Binding-site contacts:
Ligand atom O5 contacts residue ASN2013 of chain 1.B at 2.4 Å (h-bond).
Ligand atom C7 contacts residue GLN2016 of chain 1.B at 4.2 Å.
Ligand atom O6 contacts residue PRO215 of chain 1.A at 2.7 Å (h-bond).
Ligand atom C6 contacts residue GLY2020 of chain 1.B at 3.3 Å.
Ligand atom N2 contacts residue GLU2054 of chain 1.B at 2.9 Å (salt-bridge).
Ligand atom O5 contacts residue PRO215 of chain 1.A at 3.8 Å.
Ligand atom C5 contacts residue GLY2020 of chain 1.B at 4.2 Å.
Ligand atom C2 contacts residue GLN2016 of chain 1.B at 4.0 Å.
Ligand atom C3 contacts residue PRO215 of chain 1.A at 4.0 Å (hydrophobic).
Ligand atom C1 contacts residue ASN2013 of chain 1.B at 1.5 Å.
Ligand atom N2 contacts residue ASN2013 of chain 1.B at 3.1 Å (h-bond).
Ligand atom N2 contacts residue GLN2016 of chain 1.B at 4.0 Å.
Ligand atom O5 contacts residue GLY2020 of chain 1.B at 3.3 Å.
Ligand atom N2 contacts residue PHE214 of chain 1.A at 3.2 Å.
Ligand atom C1 contacts residue GLN2016 of chain 1.B at 4.1 Å.
Ligand atom C5 contacts residue ASN2013 of chain 1.B at 3.7 Å.
Ligand atom O5 contacts residue GLU2021 of chain 1.B at 4.0 Å.
Ligand atom O3 contacts residue PRO215 of chain 1.A at 3.3 Å.
Ligand atom C1 contacts residue GLU2054 of chain 1.B at 3.8 Å.
Ligand atom C2 contacts residue PHE214 of chain 1.A at 3.8 Å (hydrophobic).
Ligand atom C2 contacts residue GLU2054 of chain 1.B at 3.9 Å.
Ligand atom O7 contacts residue PRO215 of chain 1.A at 4.1 Å.
Ligand atom C7 contacts residue GLU2054 of chain 1.B at 3.4 Å.
Ligand atom C6 contacts residue VAL2022 of chain 1.B at 4.2 Å (hydrophobic).
Ligand atom O7 contacts residue GLN2016 of chain 1.B at 4.0 Å.
Ligand atom C2 contacts residue ASN2013 of chain 1.B at 2.6 Å.
Ligand atom C7 contacts residue PHE214 of chain 1.A at 4.2 Å (hydrophobic).
Ligand atom O6 contacts residue ASP216 of chain 1.A at 3.5 Å (salt-bridge).
Ligand atom C6 contacts residue PRO215 of chain 1.A at 3.9 Å (hydrophobic).
Ligand atom C3 contacts residue PHE214 of chain 1.A at 4.1 Å (hydrophobic).
Ligand atom C1 contacts residue GLY2020 of chain 1.B at 4.1 Å.
Ligand atom O7 contacts residue GLU2054 of chain 1.B at 4.2 Å.
Ligand atom C8 contacts residue PHE214 of chain 1.A at 3.7 Å (hydrophobic).
Ligand atom C8 contacts residue PRO215 of chain 1.A at 4.1 Å (hydrophobic).
Ligand atom C1 contacts residue PHE214 of chain 1.A at 3.5 Å (hydrophobic).
Ligand atom C1 contacts residue PRO215 of chain 1.A at 4.2 Å (hydrophobic).
Ligand atom C8 contacts residue TYR211 of chain 1.A at 3.5 Å (hydrophobic).
Ligand atom C8 contacts residue GLU2054 of chain 1.B at 3.2 Å.
Ligand atom C3 contacts residue ASN2013 of chain 1.B at 3.9 Å.
Ligand atom O4 contacts residue PRO215 of chain 1.A at 3.9 Å.

Sequence of chain 1.A:
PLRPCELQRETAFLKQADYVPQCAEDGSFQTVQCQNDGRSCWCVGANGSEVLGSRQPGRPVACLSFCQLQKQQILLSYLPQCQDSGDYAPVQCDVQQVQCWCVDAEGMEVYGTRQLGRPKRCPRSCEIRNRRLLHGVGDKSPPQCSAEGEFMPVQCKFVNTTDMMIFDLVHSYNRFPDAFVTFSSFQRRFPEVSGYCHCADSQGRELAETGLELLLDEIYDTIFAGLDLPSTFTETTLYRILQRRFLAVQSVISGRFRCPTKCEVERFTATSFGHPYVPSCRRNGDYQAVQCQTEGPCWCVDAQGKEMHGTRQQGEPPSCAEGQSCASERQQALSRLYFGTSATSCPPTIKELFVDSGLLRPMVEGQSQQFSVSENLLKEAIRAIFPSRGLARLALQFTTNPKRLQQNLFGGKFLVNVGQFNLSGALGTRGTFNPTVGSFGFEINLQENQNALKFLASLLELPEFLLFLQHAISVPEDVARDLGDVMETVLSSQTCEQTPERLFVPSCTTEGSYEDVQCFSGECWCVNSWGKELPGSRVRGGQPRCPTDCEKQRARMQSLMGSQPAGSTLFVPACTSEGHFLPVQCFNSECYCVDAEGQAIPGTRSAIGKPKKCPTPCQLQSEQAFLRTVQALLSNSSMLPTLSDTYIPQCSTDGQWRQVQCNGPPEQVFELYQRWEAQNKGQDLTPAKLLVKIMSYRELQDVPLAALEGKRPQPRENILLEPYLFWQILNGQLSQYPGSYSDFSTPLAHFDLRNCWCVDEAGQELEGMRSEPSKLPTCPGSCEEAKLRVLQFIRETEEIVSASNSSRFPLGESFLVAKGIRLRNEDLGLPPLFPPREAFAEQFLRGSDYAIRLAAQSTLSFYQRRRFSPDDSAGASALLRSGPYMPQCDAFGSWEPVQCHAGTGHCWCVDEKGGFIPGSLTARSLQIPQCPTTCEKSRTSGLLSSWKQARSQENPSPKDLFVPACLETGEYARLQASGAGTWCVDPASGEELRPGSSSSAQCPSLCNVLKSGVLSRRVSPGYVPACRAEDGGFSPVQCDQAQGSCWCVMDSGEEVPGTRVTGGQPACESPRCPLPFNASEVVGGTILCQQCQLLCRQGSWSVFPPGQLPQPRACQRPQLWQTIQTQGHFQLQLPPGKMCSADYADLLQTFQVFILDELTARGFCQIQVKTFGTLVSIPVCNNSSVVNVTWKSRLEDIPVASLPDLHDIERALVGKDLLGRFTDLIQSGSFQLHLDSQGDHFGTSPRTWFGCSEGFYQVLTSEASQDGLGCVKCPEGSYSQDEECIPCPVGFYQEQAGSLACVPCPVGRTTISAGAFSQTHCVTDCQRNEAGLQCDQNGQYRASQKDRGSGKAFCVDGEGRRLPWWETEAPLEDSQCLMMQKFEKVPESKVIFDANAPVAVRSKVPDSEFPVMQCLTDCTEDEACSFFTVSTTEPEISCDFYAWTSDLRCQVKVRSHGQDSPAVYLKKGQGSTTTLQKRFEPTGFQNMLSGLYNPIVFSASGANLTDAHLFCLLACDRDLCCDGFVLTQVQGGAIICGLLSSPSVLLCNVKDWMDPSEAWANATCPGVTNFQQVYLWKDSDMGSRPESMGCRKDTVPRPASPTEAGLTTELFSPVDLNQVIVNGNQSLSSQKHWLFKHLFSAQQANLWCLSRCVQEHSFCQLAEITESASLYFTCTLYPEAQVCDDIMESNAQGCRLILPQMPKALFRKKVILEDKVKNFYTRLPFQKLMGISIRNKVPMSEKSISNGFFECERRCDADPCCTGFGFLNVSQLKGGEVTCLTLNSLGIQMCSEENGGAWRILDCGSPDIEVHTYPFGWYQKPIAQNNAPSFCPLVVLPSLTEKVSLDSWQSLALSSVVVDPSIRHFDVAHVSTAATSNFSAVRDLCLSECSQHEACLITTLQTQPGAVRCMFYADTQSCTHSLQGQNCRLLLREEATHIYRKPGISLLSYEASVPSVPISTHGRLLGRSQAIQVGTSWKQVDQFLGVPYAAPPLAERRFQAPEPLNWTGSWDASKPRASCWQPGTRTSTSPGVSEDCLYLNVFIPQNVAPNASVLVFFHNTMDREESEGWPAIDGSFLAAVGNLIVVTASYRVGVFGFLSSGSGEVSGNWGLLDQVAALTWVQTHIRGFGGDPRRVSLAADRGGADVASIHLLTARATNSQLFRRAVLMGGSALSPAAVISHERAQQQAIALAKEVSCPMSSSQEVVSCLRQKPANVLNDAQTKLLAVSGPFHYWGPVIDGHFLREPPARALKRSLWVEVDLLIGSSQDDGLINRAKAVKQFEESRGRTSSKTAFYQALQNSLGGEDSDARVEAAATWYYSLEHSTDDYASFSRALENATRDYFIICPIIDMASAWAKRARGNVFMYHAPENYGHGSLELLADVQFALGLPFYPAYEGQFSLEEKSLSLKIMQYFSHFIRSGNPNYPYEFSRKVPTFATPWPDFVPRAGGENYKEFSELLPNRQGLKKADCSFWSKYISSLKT

Sequence of chain 1.B:
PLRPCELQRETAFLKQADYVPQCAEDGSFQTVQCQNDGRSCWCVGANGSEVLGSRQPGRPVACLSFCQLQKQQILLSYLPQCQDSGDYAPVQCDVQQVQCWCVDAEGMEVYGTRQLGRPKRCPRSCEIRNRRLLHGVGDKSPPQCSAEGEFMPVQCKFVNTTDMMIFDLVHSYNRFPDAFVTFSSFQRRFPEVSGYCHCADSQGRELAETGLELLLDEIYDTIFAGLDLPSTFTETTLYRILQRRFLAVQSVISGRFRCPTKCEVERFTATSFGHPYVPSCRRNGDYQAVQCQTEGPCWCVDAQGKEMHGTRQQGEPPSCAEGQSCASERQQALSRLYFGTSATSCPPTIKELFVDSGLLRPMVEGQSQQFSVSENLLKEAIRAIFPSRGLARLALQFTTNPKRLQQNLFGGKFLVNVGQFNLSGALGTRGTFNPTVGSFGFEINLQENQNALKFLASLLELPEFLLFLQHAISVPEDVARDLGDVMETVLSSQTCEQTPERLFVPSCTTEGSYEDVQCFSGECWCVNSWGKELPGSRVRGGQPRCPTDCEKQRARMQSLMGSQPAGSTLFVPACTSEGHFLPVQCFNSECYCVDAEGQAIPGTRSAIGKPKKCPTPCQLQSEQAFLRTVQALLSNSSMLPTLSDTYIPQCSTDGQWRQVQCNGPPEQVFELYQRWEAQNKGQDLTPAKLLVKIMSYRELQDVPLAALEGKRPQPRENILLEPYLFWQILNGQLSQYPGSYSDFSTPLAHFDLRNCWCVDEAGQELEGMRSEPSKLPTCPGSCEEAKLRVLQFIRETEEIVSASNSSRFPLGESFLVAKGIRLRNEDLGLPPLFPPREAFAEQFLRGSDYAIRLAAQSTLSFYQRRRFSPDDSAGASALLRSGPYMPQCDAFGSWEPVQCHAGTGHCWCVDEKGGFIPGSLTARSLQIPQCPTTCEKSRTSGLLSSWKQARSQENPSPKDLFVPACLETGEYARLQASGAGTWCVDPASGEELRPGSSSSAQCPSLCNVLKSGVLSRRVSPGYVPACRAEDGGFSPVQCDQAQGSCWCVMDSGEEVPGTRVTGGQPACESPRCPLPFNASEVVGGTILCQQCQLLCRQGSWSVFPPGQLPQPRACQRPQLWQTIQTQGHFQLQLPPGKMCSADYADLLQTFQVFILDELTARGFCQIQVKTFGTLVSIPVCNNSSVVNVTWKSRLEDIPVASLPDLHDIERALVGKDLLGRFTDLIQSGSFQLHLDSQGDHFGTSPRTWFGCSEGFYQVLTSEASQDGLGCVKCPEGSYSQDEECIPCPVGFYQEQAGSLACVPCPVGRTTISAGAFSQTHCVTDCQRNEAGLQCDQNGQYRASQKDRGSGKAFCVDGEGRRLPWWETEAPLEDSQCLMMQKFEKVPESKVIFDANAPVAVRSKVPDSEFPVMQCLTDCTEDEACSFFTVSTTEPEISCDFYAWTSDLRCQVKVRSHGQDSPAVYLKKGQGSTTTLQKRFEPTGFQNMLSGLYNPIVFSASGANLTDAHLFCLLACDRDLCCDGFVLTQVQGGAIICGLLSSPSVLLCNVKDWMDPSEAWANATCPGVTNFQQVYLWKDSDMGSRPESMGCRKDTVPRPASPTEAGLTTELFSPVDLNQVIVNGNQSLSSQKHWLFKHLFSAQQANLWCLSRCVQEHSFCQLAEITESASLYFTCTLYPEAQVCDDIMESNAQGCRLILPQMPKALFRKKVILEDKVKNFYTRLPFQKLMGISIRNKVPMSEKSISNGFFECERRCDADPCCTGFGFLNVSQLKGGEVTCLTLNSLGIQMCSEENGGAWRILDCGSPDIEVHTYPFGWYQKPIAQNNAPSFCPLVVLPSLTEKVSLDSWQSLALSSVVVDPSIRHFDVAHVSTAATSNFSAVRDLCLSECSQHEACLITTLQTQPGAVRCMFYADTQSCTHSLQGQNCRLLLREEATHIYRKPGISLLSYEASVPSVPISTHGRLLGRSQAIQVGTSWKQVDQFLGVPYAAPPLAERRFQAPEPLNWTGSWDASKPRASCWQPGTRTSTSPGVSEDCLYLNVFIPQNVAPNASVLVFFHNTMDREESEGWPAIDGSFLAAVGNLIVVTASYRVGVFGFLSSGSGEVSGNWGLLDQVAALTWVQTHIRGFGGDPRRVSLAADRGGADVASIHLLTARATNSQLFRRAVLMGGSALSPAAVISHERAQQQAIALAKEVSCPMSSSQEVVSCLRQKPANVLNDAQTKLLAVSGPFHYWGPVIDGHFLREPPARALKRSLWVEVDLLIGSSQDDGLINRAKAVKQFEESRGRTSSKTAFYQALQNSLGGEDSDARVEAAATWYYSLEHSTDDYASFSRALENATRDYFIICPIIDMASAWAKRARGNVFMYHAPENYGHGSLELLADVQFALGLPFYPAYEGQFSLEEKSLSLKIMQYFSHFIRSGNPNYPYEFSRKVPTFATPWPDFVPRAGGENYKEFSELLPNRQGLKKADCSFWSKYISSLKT

The small molecule below binds the protein below.
Small molecule (SMILES): CC(=O)N[C@H]1[C@H](O[C@H]2[C@H](O)[C@@H](NC(C)=O)CO[C@@H]2CO)O[C@H](CO)[C@@H](O[C@@H]2O[C@H](CO)[C@@H](O)[C@H](O)[C@@H]2O)[C@@H]1O